The small molecule below binds the protein below.
Small molecule (SMILES): OCC1CCN(c2ncccc2Oc2ccc(Nc3nc4ccccc4[nH]3)cc2)CC1

Binding-site contacts:
Ligand atom C19 contacts residue TYR73 of chain 1.B at 3.2 Å (hydrophobic).
Ligand atom C12 contacts residue MET262 of chain 1.B at 3.6 Å (hydrophobic).
Ligand atom C11 contacts residue GLN275 of chain 1.B at 3.4 Å.
Ligand atom C6 contacts residue GLN275 of chain 1.B at 3.5 Å.
Ligand atom N4 contacts residue GLY274 of chain 1.B at 3.6 Å.
Ligand atom C16 contacts residue PRO261 of chain 1.B at 3.7 Å (hydrophobic).
Ligand atom C24 contacts residue THR234 of chain 1.B at 3.6 Å.
Ligand atom C7 contacts residue PHE278 of chain 1.B at 3.5 Å (hydrophobic).
Ligand atom C24 contacts residue THR237 of chain 1.B at 3.8 Å.
Ligand atom C18 contacts residue VAL271 of chain 1.B at 3.7 Å (hydrophobic).
Ligand atom N1 contacts residue LEU224 of chain 1.B at 3.5 Å.
Ligand atom C17 contacts residue LYS267 of chain 1.B at 3.7 Å.
Ligand atom C10 contacts residue MET262 of chain 1.B at 3.6 Å (hydrophobic).
Ligand atom C12 contacts residue GLY274 of chain 1.B at 3.8 Å.
Ligand atom C7 contacts residue GLN275 of chain 1.B at 3.8 Å.
Ligand atom C14 contacts residue MET262 of chain 1.B at 3.7 Å (hydrophobic).
Ligand atom N3 contacts residue MET262 of chain 1.B at 3.7 Å.
Ligand atom N5 contacts residue TYR242 of chain 1.B at 2.7 Å (h-bond).
Ligand atom C4 contacts residue ILE241 of chain 1.B at 3.4 Å (hydrophobic).
Ligand atom C24 contacts residue ALA238 of chain 1.B at 3.5 Å (hydrophobic).
Ligand atom C8 contacts residue PHE278 of chain 1.B at 3.5 Å (hydrophobic).
Ligand atom N3 contacts residue GLY274 of chain 1.B at 3.7 Å.
Ligand atom C10 contacts residue TYR242 of chain 1.B at 3.2 Å (hydrophobic).
Ligand atom C14 contacts residue GLY274 of chain 1.B at 3.7 Å.
Ligand atom C9 contacts residue MET262 of chain 1.B at 3.8 Å (hydrophobic).
Ligand atom C13 contacts residue MET262 of chain 1.B at 3.7 Å (hydrophobic).
Ligand atom C20 contacts residue TYR73 of chain 1.B at 3.6 Å (hydrophobic).
Ligand atom C10 contacts residue GLN275 of chain 1.B at 3.5 Å.
Ligand atom C17 contacts residue GLU270 of chain 1.B at 3.6 Å.
Ligand atom C14 contacts residue TYR242 of chain 1.B at 3.5 Å (hydrophobic).
Ligand atom C11 contacts residue PHE245 of chain 1.B at 3.5 Å (hydrophobic).
Ligand atom C12 contacts residue TYR242 of chain 1.B at 3.8 Å (hydrophobic).
Ligand atom C1 contacts residue PHE245 of chain 1.B at 3.6 Å (hydrophobic).
Ligand atom C13 contacts residue GLY274 of chain 1.B at 3.6 Å.
Ligand atom N1 contacts residue ILE241 of chain 1.B at 3.8 Å.
Ligand atom C3 contacts residue LEU224 of chain 1.B at 3.7 Å (hydrophobic).
Ligand atom C5 contacts residue ILE241 of chain 1.B at 3.5 Å (hydrophobic).
Ligand atom N4 contacts residue MET262 of chain 1.B at 3.8 Å.
Ligand atom O2 contacts residue THR234 of chain 1.B at 2.7 Å (h-bond).
Ligand atom C17 contacts residue PRO261 of chain 1.B at 3.6 Å (hydrophobic).

Sequence of chain 1.B:
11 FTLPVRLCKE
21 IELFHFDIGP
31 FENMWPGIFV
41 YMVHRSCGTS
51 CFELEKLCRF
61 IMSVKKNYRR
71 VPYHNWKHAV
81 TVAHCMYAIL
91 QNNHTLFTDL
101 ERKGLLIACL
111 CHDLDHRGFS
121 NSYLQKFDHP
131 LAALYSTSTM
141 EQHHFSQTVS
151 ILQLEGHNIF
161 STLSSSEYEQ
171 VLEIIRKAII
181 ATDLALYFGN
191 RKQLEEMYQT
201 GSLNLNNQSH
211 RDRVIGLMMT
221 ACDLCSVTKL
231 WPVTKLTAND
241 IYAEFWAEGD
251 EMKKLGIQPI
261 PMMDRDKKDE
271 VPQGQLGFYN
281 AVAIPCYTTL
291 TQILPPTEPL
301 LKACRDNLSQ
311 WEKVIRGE